Binding-site contacts:
Ligand atom C2 contacts residue ASN12 of chain 60.G at 3.3 Å.
Ligand atom C5 contacts residue ASN12 of chain 60.G at 4.1 Å.
Ligand atom O7 contacts residue ASN12 of chain 60.G at 3.6 Å.
Ligand atom N2 contacts residue ASN12 of chain 60.G at 3.8 Å.
Ligand atom C1 contacts residue ASN12 of chain 60.G at 2.2 Å.
Ligand atom O5 contacts residue ASN12 of chain 60.G at 2.7 Å (h-bond).
Ligand atom C7 contacts residue ASN12 of chain 60.G at 3.9 Å.

This small molecule binds to this protein.
Small molecule (SMILES): CC(=O)N[C@H]1[C@H](O[C@H]2[C@H](O)[C@@H](NC(C)=O)CO[C@@H]2CO)O[C@H](CO)[C@@H](O)[C@@H]1O

Sequence of chain 60.G:
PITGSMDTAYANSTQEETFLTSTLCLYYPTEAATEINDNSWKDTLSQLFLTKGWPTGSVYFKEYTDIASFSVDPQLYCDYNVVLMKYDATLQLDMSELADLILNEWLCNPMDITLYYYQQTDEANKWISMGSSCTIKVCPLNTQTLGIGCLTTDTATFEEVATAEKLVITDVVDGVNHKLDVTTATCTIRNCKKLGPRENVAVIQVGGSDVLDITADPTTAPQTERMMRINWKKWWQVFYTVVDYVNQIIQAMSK